Sequence of chain 1.A:
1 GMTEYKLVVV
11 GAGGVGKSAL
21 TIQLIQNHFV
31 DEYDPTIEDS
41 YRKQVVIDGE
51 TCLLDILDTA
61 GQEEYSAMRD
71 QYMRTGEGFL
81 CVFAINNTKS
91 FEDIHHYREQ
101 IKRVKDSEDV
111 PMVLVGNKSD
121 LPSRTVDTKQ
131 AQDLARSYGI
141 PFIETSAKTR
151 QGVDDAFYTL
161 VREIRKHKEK

The small molecule below binds the protein below.
Small molecule (SMILES): OC1CCN(C(=S)c2c[nH]c3ccccc23)CC1

Binding-site contacts:
Ligand atom CAD contacts residue LYS6 of chain 1.A at 4.0 Å.
Ligand atom CAC contacts residue LYS6 of chain 1.A at 3.7 Å.
Ligand atom CAH contacts residue TYR72 of chain 1.A at 4.2 Å (hydrophobic).
Ligand atom CAP contacts residue LEU57 of chain 1.A at 4.1 Å (hydrophobic).
Ligand atom CAF contacts residue LEU57 of chain 1.A at 4.2 Å (hydrophobic).
Ligand atom CAC contacts residue ASP55 of chain 1.A at 3.6 Å.
Ligand atom CAO contacts residue SER40 of chain 1.A at 4.0 Å.
Ligand atom SAB contacts residue GLN71 of chain 1.A at 4.1 Å.
Ligand atom CAI contacts residue GLN71 of chain 1.A at 4.0 Å.
Ligand atom CAH contacts residue LEU57 of chain 1.A at 3.9 Å (hydrophobic).
Ligand atom CAJ contacts residue LEU57 of chain 1.A at 4.2 Å (hydrophobic).
Ligand atom CAI contacts residue MET68 of chain 1.A at 3.1 Å (hydrophobic).
Ligand atom CAQ contacts residue GLU63 of chain 1.A at 4.1 Å.
Ligand atom CAQ contacts residue TYR72 of chain 1.A at 4.2 Å (hydrophobic).
Ligand atom NAL contacts residue ASP55 of chain 1.A at 3.9 Å.
Ligand atom CAE contacts residue ASP55 of chain 1.A at 3.5 Å.
Ligand atom SAB contacts residue THR75 of chain 1.A at 3.6 Å.
Ligand atom NAR contacts residue TYR72 of chain 1.A at 4.2 Å.
Ligand atom CAC contacts residue LEU57 of chain 1.A at 3.9 Å (hydrophobic).
Ligand atom CAI contacts residue TYR72 of chain 1.A at 3.9 Å (hydrophobic).
Ligand atom CAD contacts residue VAL8 of chain 1.A at 3.5 Å (hydrophobic).
Ligand atom NAL contacts residue SER40 of chain 1.A at 3.0 Å (h-bond).
Ligand atom CAC contacts residue VAL8 of chain 1.A at 4.0 Å (hydrophobic).
Ligand atom CAF contacts residue THR75 of chain 1.A at 4.2 Å.
Ligand atom CAE contacts residue LEU57 of chain 1.A at 3.7 Å (hydrophobic).
Ligand atom CAM contacts residue TYR72 of chain 1.A at 4.0 Å (hydrophobic).
Ligand atom CAK contacts residue GLN71 of chain 1.A at 4.0 Å.
Ligand atom CAG contacts residue SER40 of chain 1.A at 3.6 Å.
Ligand atom CAC contacts residue LEU7 of chain 1.A at 3.6 Å (hydrophobic).
Ligand atom CAO contacts residue ASP55 of chain 1.A at 4.0 Å.
Ligand atom CAO contacts residue LEU57 of chain 1.A at 3.8 Å (hydrophobic).
Ligand atom SAB contacts residue TYR72 of chain 1.A at 3.7 Å.
Ligand atom CAH contacts residue GLU38 of chain 1.A at 3.6 Å.
Ligand atom CAQ contacts residue MET68 of chain 1.A at 3.8 Å (hydrophobic).
Ligand atom CAQ contacts residue GLU38 of chain 1.A at 4.0 Å.
Ligand atom CAD contacts residue GLY76 of chain 1.A at 3.9 Å.
Ligand atom CAD contacts residue LEU57 of chain 1.A at 4.2 Å (hydrophobic).
Ligand atom CAF contacts residue TYR72 of chain 1.A at 4.1 Å (hydrophobic).
Ligand atom OAA contacts residue MET68 of chain 1.A at 3.7 Å.
Ligand atom CAE contacts residue ILE56 of chain 1.A at 4.2 Å (hydrophobic).